Sequence of chain 1.M:
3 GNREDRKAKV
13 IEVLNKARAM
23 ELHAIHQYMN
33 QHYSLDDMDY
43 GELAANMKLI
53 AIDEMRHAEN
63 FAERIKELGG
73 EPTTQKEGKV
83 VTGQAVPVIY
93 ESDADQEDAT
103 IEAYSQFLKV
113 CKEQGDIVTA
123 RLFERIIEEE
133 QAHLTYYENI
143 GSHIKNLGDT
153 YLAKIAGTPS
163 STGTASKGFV

This protein binds this small molecule.
Small molecule (SMILES): CC1=C(CCC(=O)O)C2=Cc3c(CCC(=O)O)c(C)c4n3[Fe@]35n6c(c(C)c(CCC(=O)O)c6=CC1=[N+]23)=CC1=[N+]5C(=C4)C(C)=C1CCC(=O)O

Binding-site contacts:
Ligand atom CGB contacts residue SER168 of chain 1.N at 3.2 Å.
Ligand atom CMD contacts residue MET57 of chain 1.N at 3.4 Å (hydrophobic).
Ligand atom O1C contacts residue LYS169 of chain 1.N at 3.3 Å (salt-bridge).
Ligand atom C1D contacts residue MET57 of chain 1.N at 3.3 Å (hydrophobic).
Ligand atom NB contacts residue MET57 of chain 1.N at 2.5 Å (h-bond).
Ligand atom FE contacts residue MET57 of chain 1.M at 2.4 Å.
Ligand atom O2D contacts residue ARG20 of chain 1.N at 3.0 Å (salt-bridge).
Ligand atom CGA contacts residue TYR35 of chain 1.N at 3.5 Å (hydrophobic).
Ligand atom CMB contacts residue GLU61 of chain 1.M at 3.2 Å.
Ligand atom C1B contacts residue MET57 of chain 1.N at 3.4 Å (hydrophobic).
Ligand atom CGD contacts residue TYR35 of chain 1.M at 3.5 Å (hydrophobic).
Ligand atom O2B contacts residue SER168 of chain 1.N at 2.3 Å (h-bond).
Ligand atom O1B contacts residue LYS50 of chain 1.N at 3.1 Å (salt-bridge).
Ligand atom CGA contacts residue ARG20 of chain 1.M at 3.4 Å.
Ligand atom CMD contacts residue GLU61 of chain 1.N at 3.3 Å.
Ligand atom O1D contacts residue ARG20 of chain 1.N at 2.9 Å (salt-bridge).
Ligand atom O2D contacts residue TYR35 of chain 1.M at 2.4 Å (h-bond).
Ligand atom CHB contacts residue MET57 of chain 1.N at 3.5 Å (hydrophobic).
Ligand atom ND contacts residue MET57 of chain 1.M at 3.2 Å.
Ligand atom O1A contacts residue ARG20 of chain 1.M at 2.7 Å (salt-bridge).
Ligand atom C4D contacts residue MET57 of chain 1.M at 3.5 Å (hydrophobic).
Ligand atom CGD contacts residue ARG20 of chain 1.N at 3.2 Å.
Ligand atom NA contacts residue MET57 of chain 1.M at 3.1 Å.
Ligand atom C1D contacts residue MET57 of chain 1.M at 3.5 Å (hydrophobic).
Ligand atom O2C contacts residue SER168 of chain 1.N at 2.9 Å.
Ligand atom O1C contacts residue SER168 of chain 1.N at 3.1 Å.
Ligand atom C4A contacts residue MET57 of chain 1.M at 3.4 Å (hydrophobic).
Ligand atom ND contacts residue MET57 of chain 1.N at 3.1 Å (h-bond).
Ligand atom CBB contacts residue SER168 of chain 1.N at 3.3 Å.
Ligand atom NA contacts residue MET57 of chain 1.N at 3.5 Å (h-bond).
Ligand atom C1B contacts residue MET57 of chain 1.M at 3.3 Å (hydrophobic).
Ligand atom CHB contacts residue MET57 of chain 1.M at 3.5 Å (hydrophobic).
Ligand atom O2A contacts residue ARG20 of chain 1.M at 2.9 Å (salt-bridge).
Ligand atom O1A contacts residue TYR35 of chain 1.N at 2.6 Å (h-bond).
Ligand atom CGC contacts residue SER168 of chain 1.N at 3.3 Å.
Ligand atom FE contacts residue MET57 of chain 1.N at 2.4 Å.
Ligand atom O2B contacts residue ARG58 of chain 1.M at 3.5 Å.
Ligand atom NC contacts residue MET57 of chain 1.N at 3.0 Å (h-bond).
Ligand atom NB contacts residue MET57 of chain 1.M at 3.4 Å (h-bond).
Ligand atom NC contacts residue MET57 of chain 1.M at 3.1 Å (h-bond).

Sequence of chain 1.N:
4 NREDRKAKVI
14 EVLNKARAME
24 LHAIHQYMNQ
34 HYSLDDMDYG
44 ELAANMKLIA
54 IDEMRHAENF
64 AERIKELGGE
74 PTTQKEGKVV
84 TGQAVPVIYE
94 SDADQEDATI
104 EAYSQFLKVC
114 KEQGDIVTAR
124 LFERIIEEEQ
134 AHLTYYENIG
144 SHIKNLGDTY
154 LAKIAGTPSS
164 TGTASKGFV